Binding-site contacts:
Ligand atom O3 contacts residue ARG174 of chain 1.D at 4.2 Å.
Ligand atom C8 contacts residue GLN252 of chain 1.D at 3.9 Å.
Ligand atom O7 contacts residue ASN226 of chain 1.D at 3.4 Å (h-bond).
Ligand atom C3 contacts residue ARG174 of chain 1.D at 4.2 Å.
Ligand atom C8 contacts residue TYR276 of chain 1.D at 3.3 Å (hydrophobic).
Ligand atom O3 contacts residue ASN226 of chain 1.D at 3.7 Å.
Ligand atom C5 contacts residue ASN226 of chain 1.D at 3.1 Å.
Ligand atom C2 contacts residue ASN226 of chain 1.D at 2.5 Å.
Ligand atom C6 contacts residue GLN252 of chain 1.D at 3.5 Å.
Ligand atom C8 contacts residue ARG174 of chain 1.D at 4.1 Å.
Ligand atom O5 contacts residue GLN252 of chain 1.D at 3.2 Å (h-bond).
Ligand atom C7 contacts residue GLN225 of chain 1.D at 3.9 Å.
Ligand atom O6 contacts residue ASN226 of chain 1.D at 4.1 Å.
Ligand atom C4 contacts residue ASN226 of chain 1.D at 3.9 Å.
Ligand atom C6 contacts residue ASN226 of chain 1.D at 2.8 Å.
Ligand atom C7 contacts residue GLN252 of chain 1.D at 4.2 Å.
Ligand atom N2 contacts residue ASN226 of chain 1.D at 3.6 Å.
Ligand atom C7 contacts residue ASN226 of chain 1.D at 3.8 Å.
Ligand atom O7 contacts residue GLN225 of chain 1.D at 3.2 Å (h-bond).
Ligand atom C8 contacts residue THR251 of chain 1.D at 4.0 Å.
Ligand atom C8 contacts residue GLN225 of chain 1.D at 3.7 Å.
Ligand atom C1 contacts residue ASN226 of chain 1.D at 1.4 Å.
Ligand atom C5 contacts residue GLN252 of chain 1.D at 3.7 Å.
Ligand atom C8 contacts residue ASN226 of chain 1.D at 4.4 Å.
Ligand atom C3 contacts residue ASN226 of chain 1.D at 3.5 Å.
Ligand atom C7 contacts residue TYR276 of chain 1.D at 4.2 Å (hydrophobic).
Ligand atom O7 contacts residue TYR276 of chain 1.D at 3.6 Å.
Ligand atom O5 contacts residue ASN226 of chain 1.D at 2.4 Å (h-bond).
Ligand atom O6 contacts residue GLN252 of chain 1.D at 4.0 Å.
Ligand atom C1 contacts residue GLN252 of chain 1.D at 3.7 Å.
Ligand atom O7 contacts residue THR251 of chain 1.D at 4.0 Å.

Sequence of chain 1.D:
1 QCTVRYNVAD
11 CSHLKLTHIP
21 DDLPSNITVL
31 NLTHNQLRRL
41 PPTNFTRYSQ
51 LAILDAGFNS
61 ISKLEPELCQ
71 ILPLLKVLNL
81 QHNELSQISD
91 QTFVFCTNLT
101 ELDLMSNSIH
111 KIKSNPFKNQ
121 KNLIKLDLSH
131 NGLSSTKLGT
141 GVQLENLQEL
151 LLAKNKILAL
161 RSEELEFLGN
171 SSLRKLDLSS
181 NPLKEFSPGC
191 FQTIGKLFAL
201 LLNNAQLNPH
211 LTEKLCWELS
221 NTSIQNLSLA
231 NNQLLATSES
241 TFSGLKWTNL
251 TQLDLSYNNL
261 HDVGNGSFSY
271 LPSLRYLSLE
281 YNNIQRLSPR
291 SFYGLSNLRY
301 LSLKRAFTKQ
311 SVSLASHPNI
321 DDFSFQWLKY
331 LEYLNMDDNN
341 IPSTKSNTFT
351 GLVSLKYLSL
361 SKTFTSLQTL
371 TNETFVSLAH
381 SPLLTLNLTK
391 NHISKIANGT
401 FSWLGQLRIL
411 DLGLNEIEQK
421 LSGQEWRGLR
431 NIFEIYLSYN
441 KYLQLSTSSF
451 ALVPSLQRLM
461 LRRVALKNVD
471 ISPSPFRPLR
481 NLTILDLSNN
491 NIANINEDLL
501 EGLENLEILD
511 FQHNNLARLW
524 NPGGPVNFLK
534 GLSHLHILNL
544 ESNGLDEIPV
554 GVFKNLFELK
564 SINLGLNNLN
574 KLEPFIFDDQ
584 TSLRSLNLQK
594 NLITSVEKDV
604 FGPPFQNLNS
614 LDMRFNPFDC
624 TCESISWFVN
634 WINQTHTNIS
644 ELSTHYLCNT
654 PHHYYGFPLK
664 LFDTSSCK

This protein binds this small molecule.
Small molecule (SMILES): CC(=O)N[C@H]1[C@@H](O[C@H]2[C@H](O)[C@@H](NC(C)=O)CO[C@@H]2CO)O[C@H](CO)[C@@H](O)[C@@H]1O